Binding-site contacts:
Ligand atom C1 contacts residue PLP1 of chain 1.M at 3.7 Å.
Ligand atom C02 contacts residue PHE34 of chain 1.B at 3.7 Å (hydrophobic).
Ligand atom C16 contacts residue MET245 of chain 1.B at 3.8 Å (hydrophobic).
Ligand atom O1 contacts residue THR244 of chain 1.B at 2.6 Å (h-bond).
Ligand atom C12 contacts residue THR244 of chain 1.B at 3.3 Å.
Ligand atom C04 contacts residue ALA318 of chain 1.B at 3.7 Å (hydrophobic).
Ligand atom C19 contacts residue PHE34 of chain 1.B at 3.5 Å (hydrophobic).
Ligand atom O1 contacts residue GLN228 of chain 1.B at 3.6 Å (h-bond).
Ligand atom C20 contacts residue PHE34 of chain 1.B at 3.4 Å (hydrophobic).
Ligand atom C1 contacts residue LYS206 of chain 1.B at 3.6 Å.
Ligand atom BR contacts residue VAL242 of chain 1.B at 3.6 Å.
Ligand atom C02 contacts residue ALA318 of chain 1.B at 3.7 Å (hydrophobic).
Ligand atom C15 contacts residue TYR177 of chain 1.B at 3.4 Å (hydrophobic).
Ligand atom C13 contacts residue GLN228 of chain 1.B at 3.3 Å.
Ligand atom C05 contacts residue ALA318 of chain 1.B at 3.6 Å (hydrophobic).
Ligand atom C03 contacts residue ALA318 of chain 1.B at 3.7 Å (hydrophobic).
Ligand atom C16 contacts residue CYS322 of chain 1.B at 3.6 Å (hydrophobic).
Ligand atom S contacts residue MET245 of chain 1.B at 3.4 Å.
Ligand atom C20 contacts residue ALA318 of chain 1.B at 3.5 Å (hydrophobic).
Ligand atom C03 contacts residue PHE34 of chain 1.B at 3.5 Å (hydrophobic).
Ligand atom C06 contacts residue ALA318 of chain 1.B at 3.5 Å (hydrophobic).
Ligand atom N03 contacts residue GLN228 of chain 1.B at 3.7 Å.
Ligand atom O01 contacts residue LYS83 of chain 1.B at 3.0 Å (salt-bridge).
Ligand atom C14 contacts residue GLN228 of chain 1.B at 3.4 Å.
Ligand atom C19 contacts residue ALA318 of chain 1.B at 3.4 Å (hydrophobic).
Ligand atom BR contacts residue MET245 of chain 1.B at 3.3 Å.
Ligand atom BR contacts residue VAL186 of chain 1.B at 3.6 Å.
Ligand atom C17 contacts residue MET245 of chain 1.B at 3.1 Å (hydrophobic).
Ligand atom C23 contacts residue VAL159 of chain 1.A at 3.7 Å (hydrophobic).
Ligand atom O01 contacts residue ALA318 of chain 1.B at 3.5 Å (h-bond).
Ligand atom N04 contacts residue PHE34 of chain 1.B at 3.6 Å.
Ligand atom C07 contacts residue THR244 of chain 1.B at 3.6 Å.
Ligand atom C22 contacts residue VAL159 of chain 1.A at 3.7 Å (hydrophobic).
Ligand atom O1 contacts residue GLY243 of chain 1.B at 3.2 Å.
Ligand atom S contacts residue VAL242 of chain 1.B at 3.4 Å (h-bond).
Ligand atom C24 contacts residue PLP1 of chain 1.M at 3.6 Å.
Ligand atom C11 contacts residue THR244 of chain 1.B at 3.5 Å.
Ligand atom C15 contacts residue GLN228 of chain 1.B at 3.5 Å.
Ligand atom N1 contacts residue THR244 of chain 1.B at 3.7 Å.
Ligand atom C01 contacts residue GLY175 of chain 1.B at 3.0 Å.

Sequence of chain 1.B:
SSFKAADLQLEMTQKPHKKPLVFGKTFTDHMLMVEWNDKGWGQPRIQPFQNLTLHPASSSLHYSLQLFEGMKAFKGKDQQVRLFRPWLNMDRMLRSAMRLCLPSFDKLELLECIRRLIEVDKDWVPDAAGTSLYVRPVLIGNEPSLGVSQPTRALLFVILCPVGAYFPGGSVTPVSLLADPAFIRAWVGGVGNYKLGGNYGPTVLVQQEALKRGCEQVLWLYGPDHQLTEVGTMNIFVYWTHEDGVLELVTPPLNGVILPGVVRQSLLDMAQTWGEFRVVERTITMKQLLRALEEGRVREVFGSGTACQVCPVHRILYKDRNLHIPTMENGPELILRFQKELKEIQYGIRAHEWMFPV

This small molecule binds to this protein.
Small molecule (SMILES): CNC(=O)c1ccc2c(c1)nc(-c1ccccn1)n2[C@@H]1CCC[C@H](NC(=O)c2ccc(Br)s2)C1

Sequence of chain 1.A:
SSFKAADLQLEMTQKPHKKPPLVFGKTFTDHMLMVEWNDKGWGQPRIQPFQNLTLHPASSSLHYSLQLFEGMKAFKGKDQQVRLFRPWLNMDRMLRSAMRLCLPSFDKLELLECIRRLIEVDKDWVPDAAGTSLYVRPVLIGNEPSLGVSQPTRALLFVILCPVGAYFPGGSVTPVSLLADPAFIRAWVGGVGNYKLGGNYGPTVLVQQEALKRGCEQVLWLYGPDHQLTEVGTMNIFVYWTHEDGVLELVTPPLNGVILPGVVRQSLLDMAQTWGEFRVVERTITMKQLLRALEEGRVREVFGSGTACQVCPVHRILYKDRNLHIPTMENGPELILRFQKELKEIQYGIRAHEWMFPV